Sequence of chain 1.D:
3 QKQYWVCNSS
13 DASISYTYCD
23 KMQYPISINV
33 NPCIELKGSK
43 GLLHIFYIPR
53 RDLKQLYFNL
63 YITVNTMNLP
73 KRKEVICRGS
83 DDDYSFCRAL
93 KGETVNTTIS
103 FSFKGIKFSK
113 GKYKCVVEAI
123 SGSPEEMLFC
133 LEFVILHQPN

Binding-site contacts:
Ligand atom C1 contacts residue HIS46 of chain 1.D at 4.5 Å.
Ligand atom C7 contacts residue ASN98 of chain 1.D at 3.6 Å.
Ligand atom C2 contacts residue ASN98 of chain 1.D at 2.5 Å.
Ligand atom C8 contacts residue PHE48 of chain 1.D at 4.1 Å (hydrophobic).
Ligand atom O5 contacts residue ASN98 of chain 1.D at 2.3 Å (h-bond).
Ligand atom C1 contacts residue ASN98 of chain 1.D at 1.4 Å.
Ligand atom C7 contacts residue PHE48 of chain 1.D at 4.2 Å (hydrophobic).
Ligand atom C3 contacts residue ASN98 of chain 1.D at 3.8 Å.
Ligand atom C4 contacts residue ASN98 of chain 1.D at 4.1 Å.
Ligand atom N2 contacts residue ASN98 of chain 1.D at 3.0 Å (h-bond).
Ligand atom O7 contacts residue PHE48 of chain 1.D at 3.9 Å.
Ligand atom O7 contacts residue ASN98 of chain 1.D at 3.8 Å.
Ligand atom C5 contacts residue ASN98 of chain 1.D at 3.6 Å.

This protein binds this small molecule.
Small molecule (SMILES): CC(=O)N[C@@H]1[C@@H](O)[C@H](O)[C@@H](CO)O[C@H]1O